Sequence of chain 1.D:
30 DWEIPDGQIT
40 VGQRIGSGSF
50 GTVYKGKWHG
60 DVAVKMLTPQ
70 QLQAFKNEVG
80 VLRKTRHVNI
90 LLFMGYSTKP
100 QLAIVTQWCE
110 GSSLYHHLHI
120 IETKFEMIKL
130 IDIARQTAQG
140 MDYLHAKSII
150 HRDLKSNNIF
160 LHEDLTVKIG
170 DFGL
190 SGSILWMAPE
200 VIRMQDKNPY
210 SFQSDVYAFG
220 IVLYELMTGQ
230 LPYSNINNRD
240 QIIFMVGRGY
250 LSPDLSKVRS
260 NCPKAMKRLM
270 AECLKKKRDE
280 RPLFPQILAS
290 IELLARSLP

Binding-site contacts:
Ligand atom N40 contacts residue ASP170 of chain 1.D at 3.0 Å (salt-bridge).
Ligand atom C37 contacts residue THR105 of chain 1.D at 3.6 Å.
Ligand atom C7 contacts residue ALA62 of chain 1.D at 3.6 Å (hydrophobic).
Ligand atom C31 contacts residue LYS64 of chain 1.D at 3.7 Å.
Ligand atom N15 contacts residue VAL52 of chain 1.D at 3.5 Å.
Ligand atom C7 contacts residue LEU90 of chain 1.D at 3.8 Å (hydrophobic).
Ligand atom C1 contacts residue CYS108 of chain 1.D at 3.7 Å (hydrophobic).
Ligand atom N9 contacts residue TRP107 of chain 1.D at 3.5 Å.
Ligand atom C32 contacts residue LEU90 of chain 1.D at 3.8 Å (hydrophobic).
Ligand atom O55 contacts residue ASP170 of chain 1.D at 3.3 Å (salt-bridge).
Ligand atom C26 contacts residue ASP170 of chain 1.D at 3.5 Å.
Ligand atom C4 contacts residue ALA62 of chain 1.D at 3.7 Å (hydrophobic).
Ligand atom C33 contacts residue LEU90 of chain 1.D at 3.6 Å (hydrophobic).
Ligand atom C7 contacts residue GLN106 of chain 1.D at 3.3 Å.
Ligand atom C22 contacts residue ASN156 of chain 1.D at 3.5 Å.
Ligand atom N6 contacts residue CYS108 of chain 1.D at 2.9 Å (h-bond).
Ligand atom C7 contacts residue CYS108 of chain 1.D at 3.7 Å (hydrophobic).
Ligand atom N6 contacts residue TRP107 of chain 1.D at 3.6 Å.
Ligand atom C49 contacts residue THR105 of chain 1.D at 3.8 Å.
Ligand atom F53 contacts residue GLY169 of chain 1.D at 3.5 Å.
Ligand atom C44 contacts residue VAL80 of chain 1.D at 3.8 Å (hydrophobic).
Ligand atom C16 contacts residue VAL52 of chain 1.D at 3.7 Å (hydrophobic).
Ligand atom C12 contacts residue PHE159 of chain 1.D at 3.8 Å (hydrophobic).
Ligand atom F39 contacts residue ASP170 of chain 1.D at 2.9 Å.
Ligand atom C35 contacts residue VAL52 of chain 1.D at 3.6 Å (hydrophobic).
Ligand atom C18 contacts residue GLY45 of chain 1.D at 3.5 Å.
Ligand atom C26 contacts residue GLY47 of chain 1.D at 3.7 Å.
Ligand atom C44 contacts residue LEU90 of chain 1.D at 3.3 Å (hydrophobic).
Ligand atom C31 contacts residue LEU90 of chain 1.D at 3.5 Å (hydrophobic).
Ligand atom F53 contacts residue PHE171 of chain 1.D at 3.2 Å.
Ligand atom C1 contacts residue TRP107 of chain 1.D at 3.6 Å (hydrophobic).
Ligand atom C50 contacts residue THR105 of chain 1.D at 3.5 Å.
Ligand atom C47 contacts residue PHE92 of chain 1.D at 3.6 Å (hydrophobic).
Ligand atom O54 contacts residue PHE49 of chain 1.D at 3.4 Å.
Ligand atom F52 contacts residue ILE103 of chain 1.D at 3.2 Å.
Ligand atom C18 contacts residue SER46 of chain 1.D at 3.5 Å.
Ligand atom O55 contacts residue PHE171 of chain 1.D at 2.9 Å (h-bond).
Ligand atom N9 contacts residue CYS108 of chain 1.D at 3.0 Å (h-bond).
Ligand atom O54 contacts residue LYS64 of chain 1.D at 3.1 Å (salt-bridge).
Ligand atom F39 contacts residue PHE159 of chain 1.D at 3.7 Å.

This small molecule binds to this protein.
Small molecule (SMILES): CC(C)(C)c1nc(-c2cccc(NS(=O)(=O)c3c(F)cccc3F)c2F)c(-c2ccnc(N)n2)s1